The small molecule below binds the protein below.
Small molecule (SMILES): N[C@@H](CC(=O)O)C(=O)O

Sequence of chain 1.A:
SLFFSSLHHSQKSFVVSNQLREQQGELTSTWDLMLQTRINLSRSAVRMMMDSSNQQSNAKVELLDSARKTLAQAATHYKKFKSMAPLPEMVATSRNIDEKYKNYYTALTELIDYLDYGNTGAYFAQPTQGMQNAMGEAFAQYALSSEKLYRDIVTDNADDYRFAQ

Binding-site contacts:
Ligand atom OD2 contacts residue ARG72 of chain 1.A at 3.2 Å (salt-bridge).
Ligand atom CB contacts residue PHE153 of chain 1.B at 4.2 Å (hydrophobic).
Ligand atom C contacts residue THR157 of chain 1.B at 3.3 Å.
Ligand atom CG contacts residue ARG72 of chain 1.A at 3.3 Å.
Ligand atom OXT contacts residue ARG72 of chain 1.A at 4.1 Å.
Ligand atom C contacts residue ARG67 of chain 1.B at 3.5 Å.
Ligand atom CB contacts residue ARG72 of chain 1.A at 4.4 Å.
Ligand atom N contacts residue LEU140 of chain 1.B at 4.3 Å.
Ligand atom O contacts residue GLN158 of chain 1.B at 4.5 Å.
Ligand atom C contacts residue LEU140 of chain 1.B at 4.5 Å (hydrophobic).
Ligand atom O contacts residue ARG67 of chain 1.B at 2.8 Å (salt-bridge).
Ligand atom N contacts residue TYR152 of chain 1.B at 2.9 Å (h-bond).
Ligand atom N contacts residue GLN155 of chain 1.B at 3.2 Å (h-bond).
Ligand atom OXT contacts residue ARG67 of chain 1.B at 2.9 Å (salt-bridge).
Ligand atom OXT contacts residue THR157 of chain 1.B at 4.0 Å.
Ligand atom O contacts residue THR157 of chain 1.B at 3.2 Å.
Ligand atom OD2 contacts residue TYR152 of chain 1.B at 4.3 Å.
Ligand atom OD2 contacts residue ARG76 of chain 1.A at 2.9 Å (salt-bridge).
Ligand atom OD2 contacts residue PHE153 of chain 1.B at 3.6 Å.
Ligand atom CG contacts residue ARG76 of chain 1.A at 3.6 Å.
Ligand atom CG contacts residue TYR152 of chain 1.B at 4.3 Å (hydrophobic).
Ligand atom C contacts residue ARG72 of chain 1.A at 3.7 Å.
Ligand atom OD1 contacts residue ARG76 of chain 1.A at 2.9 Å (salt-bridge).
Ligand atom CA contacts residue TYR152 of chain 1.B at 3.4 Å (hydrophobic).
Ligand atom CA contacts residue THR157 of chain 1.B at 3.3 Å.
Ligand atom O contacts residue ARG72 of chain 1.A at 3.2 Å (salt-bridge).
Ligand atom CA contacts residue LEU140 of chain 1.B at 4.1 Å (hydrophobic).
Ligand atom N contacts residue THR157 of chain 1.B at 2.9 Å (h-bond).
Ligand atom OXT contacts residue LEU140 of chain 1.B at 4.2 Å.
Ligand atom OD1 contacts residue TYR152 of chain 1.B at 4.2 Å.
Ligand atom CG contacts residue PHE153 of chain 1.B at 3.7 Å (hydrophobic).
Ligand atom CB contacts residue TYR152 of chain 1.B at 3.4 Å (hydrophobic).
Ligand atom O contacts residue GLN155 of chain 1.B at 4.5 Å.
Ligand atom OD1 contacts residue ARG72 of chain 1.A at 3.0 Å (salt-bridge).
Ligand atom N contacts residue PHE153 of chain 1.B at 4.0 Å.
Ligand atom OD1 contacts residue PHE153 of chain 1.B at 3.5 Å (h-bond).
Ligand atom OXT contacts residue TYR152 of chain 1.B at 4.4 Å.

Sequence of chain 1.B:
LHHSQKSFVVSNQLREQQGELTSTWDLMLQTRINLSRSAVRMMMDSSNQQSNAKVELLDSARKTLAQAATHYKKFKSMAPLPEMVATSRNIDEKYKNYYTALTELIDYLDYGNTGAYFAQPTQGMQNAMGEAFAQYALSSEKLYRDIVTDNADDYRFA